The protein below binds the small molecule below.
Small molecule (SMILES): N#CCC(=O)Nc1nc(-c2ccc(Cl)c(Cl)c2)cs1

Sequence of chain 1.A:
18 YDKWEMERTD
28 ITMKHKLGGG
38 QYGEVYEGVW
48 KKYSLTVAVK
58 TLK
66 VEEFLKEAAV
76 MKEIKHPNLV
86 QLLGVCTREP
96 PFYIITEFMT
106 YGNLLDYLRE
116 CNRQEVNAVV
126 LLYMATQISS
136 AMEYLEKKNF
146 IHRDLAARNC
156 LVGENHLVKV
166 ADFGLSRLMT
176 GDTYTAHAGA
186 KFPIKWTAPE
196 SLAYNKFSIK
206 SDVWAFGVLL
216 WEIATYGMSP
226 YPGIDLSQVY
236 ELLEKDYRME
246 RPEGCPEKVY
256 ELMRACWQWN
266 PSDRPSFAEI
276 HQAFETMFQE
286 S

Binding-site contacts:
Ligand atom CL8 contacts residue LEU215 of chain 1.A at 3.3 Å.
Ligand atom C10 contacts residue PRO251 of chain 1.A at 3.8 Å (hydrophobic).
Ligand atom C9 contacts residue PRO251 of chain 1.A at 3.8 Å (hydrophobic).
Ligand atom C12 contacts residue ALA219 of chain 1.A at 3.6 Å (hydrophobic).
Ligand atom C2 contacts residue LEU127 of chain 1.A at 4.0 Å (hydrophobic).
Ligand atom CL1 contacts residue PHE279 of chain 1.A at 3.6 Å.
Ligand atom CL1 contacts residue ALA130 of chain 1.A at 3.6 Å.
Ligand atom C5 contacts residue LEU126 of chain 1.A at 3.9 Å (hydrophobic).
Ligand atom N13 contacts residue GLU248 of chain 1.A at 3.2 Å (salt-bridge).
Ligand atom C3 contacts residue LEU127 of chain 1.A at 3.7 Å (hydrophobic).
Ligand atom C7 contacts residue VAL254 of chain 1.A at 3.9 Å (hydrophobic).
Ligand atom C9 contacts residue LEU126 of chain 1.A at 3.5 Å (hydrophobic).
Ligand atom N18 contacts residue TYR221 of chain 1.A at 3.6 Å.
Ligand atom C6 contacts residue ALA219 of chain 1.A at 3.8 Å (hydrophobic).
Ligand atom N13 contacts residue GLY249 of chain 1.A at 3.9 Å.
Ligand atom C5 contacts residue PRO251 of chain 1.A at 3.7 Å (hydrophobic).
Ligand atom N19 contacts residue ALA219 of chain 1.A at 3.5 Å (h-bond).
Ligand atom C12 contacts residue GLY249 of chain 1.A at 3.6 Å.
Ligand atom C16 contacts residue ALA219 of chain 1.A at 3.5 Å (hydrophobic).
Ligand atom C3 contacts residue VAL254 of chain 1.A at 3.9 Å (hydrophobic).
Ligand atom C10 contacts residue ALA123 of chain 1.A at 3.4 Å (hydrophobic).
Ligand atom N13 contacts residue ALA219 of chain 1.A at 2.9 Å (h-bond).
Ligand atom CL8 contacts residue ILE218 of chain 1.A at 3.6 Å.
Ligand atom S11 contacts residue GLY249 of chain 1.A at 3.3 Å (h-bond).
Ligand atom C12 contacts residue LEU126 of chain 1.A at 3.9 Å (hydrophobic).
Ligand atom C14 contacts residue ALA219 of chain 1.A at 3.7 Å (hydrophobic).
Ligand atom CL1 contacts residue VAL254 of chain 1.A at 3.7 Å.
Ligand atom CL8 contacts residue ALA219 of chain 1.A at 3.9 Å.
Ligand atom C17 contacts residue TYR221 of chain 1.A at 3.6 Å (hydrophobic).
Ligand atom C10 contacts residue GLY249 of chain 1.A at 3.5 Å.
Ligand atom C14 contacts residue GLU248 of chain 1.A at 3.2 Å.
Ligand atom C16 contacts residue GLU248 of chain 1.A at 3.2 Å.
Ligand atom C4 contacts residue PRO251 of chain 1.A at 3.6 Å (hydrophobic).
Ligand atom C2 contacts residue VAL254 of chain 1.A at 3.9 Å (hydrophobic).
Ligand atom N19 contacts residue LEU126 of chain 1.A at 3.5 Å.
Ligand atom CL8 contacts residue VAL254 of chain 1.A at 3.9 Å.
Ligand atom O15 contacts residue GLU248 of chain 1.A at 3.9 Å.
Ligand atom C4 contacts residue ALA123 of chain 1.A at 3.7 Å (hydrophobic).
Ligand atom N18 contacts residue ARG118 of chain 1.A at 3.3 Å (salt-bridge).
Ligand atom CL1 contacts residue LEU127 of chain 1.A at 3.8 Å.